A small-molecule ligand and the protein it binds are described below.
Small molecule (SMILES): NCC(=O)O

Binding-site contacts:
Ligand atom CA contacts residue SER26 of chain 4.A at 3.3 Å.
Ligand atom N contacts residue GLY30 of chain 4.A at 3.7 Å.
Ligand atom OXT contacts residue SER26 of chain 4.A at 3.9 Å.
Ligand atom O contacts residue GLY30 of chain 4.A at 4.2 Å.
Ligand atom CA contacts residue GLY30 of chain 4.A at 4.1 Å.
Ligand atom OXT contacts residue ARG32 of chain 4.A at 4.0 Å.
Ligand atom OXT contacts residue LEU31 of chain 4.A at 3.1 Å (h-bond).
Ligand atom C contacts residue LEU31 of chain 4.A at 3.3 Å (hydrophobic).
Ligand atom O contacts residue PRO33 of chain 4.A at 4.4 Å.
Ligand atom C contacts residue GLY30 of chain 4.A at 3.7 Å.
Ligand atom N contacts residue SER26 of chain 4.A at 4.1 Å.
Ligand atom C contacts residue SER26 of chain 4.A at 3.1 Å.
Ligand atom OXT contacts residue GLY30 of chain 4.A at 3.1 Å (h-bond).
Ligand atom O contacts residue SER26 of chain 4.A at 3.0 Å (h-bond).
Ligand atom O contacts residue LEU31 of chain 4.A at 2.7 Å (h-bond).

Sequence of chain 4.A:
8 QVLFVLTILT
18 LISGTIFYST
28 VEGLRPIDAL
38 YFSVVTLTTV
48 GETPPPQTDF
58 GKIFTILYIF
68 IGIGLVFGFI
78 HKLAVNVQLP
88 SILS